A small-molecule ligand and the protein it binds are described below.
Small molecule (SMILES): CCCCNC(=O)[C@H](C)CC(O)[C@@H](N)C[C@H](C)COC(=O)c1cn(Cc2ccccc2)c2ccccc12

Sequence of chain 1.A:
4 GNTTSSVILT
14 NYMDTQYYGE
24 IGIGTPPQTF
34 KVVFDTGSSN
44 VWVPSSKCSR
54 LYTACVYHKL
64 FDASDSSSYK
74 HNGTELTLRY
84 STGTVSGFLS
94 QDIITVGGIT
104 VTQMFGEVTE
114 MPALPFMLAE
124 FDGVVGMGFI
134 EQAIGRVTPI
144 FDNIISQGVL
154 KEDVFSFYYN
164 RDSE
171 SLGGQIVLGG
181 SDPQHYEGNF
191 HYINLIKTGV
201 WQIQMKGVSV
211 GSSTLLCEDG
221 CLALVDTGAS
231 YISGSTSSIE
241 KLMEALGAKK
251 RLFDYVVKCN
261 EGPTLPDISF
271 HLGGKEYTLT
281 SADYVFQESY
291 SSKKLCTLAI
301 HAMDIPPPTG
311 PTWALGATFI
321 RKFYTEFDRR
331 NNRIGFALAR

Binding-site contacts:
Ligand atom C37 contacts residue GLN135 of chain 1.A at 3.5 Å.
Ligand atom C9 contacts residue PHE124 of chain 1.A at 3.5 Å (hydrophobic).
Ligand atom C1 contacts residue PHE124 of chain 1.A at 3.7 Å (hydrophobic).
Ligand atom C10 contacts residue GLN19 of chain 1.A at 3.7 Å.
Ligand atom N8 contacts residue PHE124 of chain 1.A at 3.7 Å.
Ligand atom C37 contacts residue SER41 of chain 1.A at 3.5 Å.
Ligand atom C17 contacts residue THR85 of chain 1.A at 3.7 Å.
Ligand atom C4 contacts residue ALA229 of chain 1.A at 3.3 Å (hydrophobic).
Ligand atom C5 contacts residue GLY228 of chain 1.A at 3.6 Å.
Ligand atom C3 contacts residue TYR20 of chain 1.A at 3.5 Å (hydrophobic).
Ligand atom C5 contacts residue ALA229 of chain 1.A at 3.4 Å (hydrophobic).
Ligand atom C2 contacts residue TYR20 of chain 1.A at 3.3 Å (hydrophobic).
Ligand atom O27 contacts residue ASP38 of chain 1.A at 2.7 Å (salt-bridge).
Ligand atom C12 contacts residue ALA122 of chain 1.A at 3.6 Å (hydrophobic).
Ligand atom C4 contacts residue SER230 of chain 1.A at 3.8 Å.
Ligand atom O27 contacts residue ASP226 of chain 1.A at 3.4 Å (salt-bridge).
Ligand atom C4 contacts residue THR227 of chain 1.A at 3.5 Å.
Ligand atom C1 contacts residue GLN19 of chain 1.A at 3.8 Å.
Ligand atom C5 contacts residue THR18 of chain 1.A at 3.4 Å.
Ligand atom C24 contacts residue SER84 of chain 1.A at 3.8 Å.
Ligand atom C6 contacts residue THR18 of chain 1.A at 3.5 Å.
Ligand atom C4 contacts residue GLY228 of chain 1.A at 3.4 Å.
Ligand atom O32 contacts residue TYR83 of chain 1.A at 3.8 Å.
Ligand atom C11 contacts residue ALA122 of chain 1.A at 3.6 Å (hydrophobic).
Ligand atom C14 contacts residue PHE124 of chain 1.A at 3.5 Å (hydrophobic).
Ligand atom C5 contacts residue SER230 of chain 1.A at 3.2 Å.
Ligand atom C37 contacts residue SER42 of chain 1.A at 3.7 Å.
Ligand atom C15 contacts residue PHE124 of chain 1.A at 3.7 Å (hydrophobic).
Ligand atom O32 contacts residue SER84 of chain 1.A at 3.3 Å (h-bond).
Ligand atom C7 contacts residue SER230 of chain 1.A at 3.3 Å.
Ligand atom O27 contacts residue GLY40 of chain 1.A at 3.7 Å.
Ligand atom C23 contacts residue GLY228 of chain 1.A at 3.2 Å.
Ligand atom N25 contacts residue GLY228 of chain 1.A at 3.8 Å.
Ligand atom C3 contacts residue VAL36 of chain 1.A at 3.6 Å (hydrophobic).
Ligand atom C6 contacts residue SER230 of chain 1.A at 3.6 Å.
Ligand atom C22 contacts residue TYR83 of chain 1.A at 3.4 Å (hydrophobic).
Ligand atom C2 contacts residue VAL36 of chain 1.A at 3.3 Å (hydrophobic).
Ligand atom O18 contacts residue THR85 of chain 1.A at 2.7 Å (h-bond).
Ligand atom N25 contacts residue ASP226 of chain 1.A at 2.8 Å (salt-bridge).
Ligand atom C3 contacts residue THR227 of chain 1.A at 3.6 Å.